Sequence of chain 25.E:
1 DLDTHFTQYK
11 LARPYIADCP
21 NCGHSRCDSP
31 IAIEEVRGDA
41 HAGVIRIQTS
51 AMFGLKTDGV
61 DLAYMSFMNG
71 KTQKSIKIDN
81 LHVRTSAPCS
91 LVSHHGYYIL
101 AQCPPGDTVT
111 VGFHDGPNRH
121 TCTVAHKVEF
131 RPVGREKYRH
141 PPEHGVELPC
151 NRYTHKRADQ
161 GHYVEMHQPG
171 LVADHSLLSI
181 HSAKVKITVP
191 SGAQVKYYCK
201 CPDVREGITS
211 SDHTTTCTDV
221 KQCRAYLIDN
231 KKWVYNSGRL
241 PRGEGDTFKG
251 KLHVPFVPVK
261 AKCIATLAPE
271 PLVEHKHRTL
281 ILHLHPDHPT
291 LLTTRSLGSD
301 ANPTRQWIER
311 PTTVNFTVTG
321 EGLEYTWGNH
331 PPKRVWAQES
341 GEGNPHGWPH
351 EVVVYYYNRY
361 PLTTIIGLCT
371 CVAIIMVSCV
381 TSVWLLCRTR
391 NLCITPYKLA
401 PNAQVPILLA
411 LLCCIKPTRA

Binding-site contacts:
Ligand atom C8 contacts residue ILE281 of chain 25.E at 4.5 Å (hydrophobic).
Ligand atom O5 contacts residue VAL314 of chain 25.E at 3.8 Å.
Ligand atom N2 contacts residue ASN315 of chain 25.E at 2.8 Å (h-bond).
Ligand atom C2 contacts residue ASN315 of chain 25.E at 2.5 Å.
Ligand atom C7 contacts residue ASN315 of chain 25.E at 3.3 Å.
Ligand atom C6 contacts residue ASN315 of chain 25.E at 4.5 Å.
Ligand atom O7 contacts residue ASN315 of chain 25.E at 4.2 Å.
Ligand atom C6 contacts residue THR313 of chain 25.E at 4.5 Å.
Ligand atom O5 contacts residue THR313 of chain 25.E at 4.3 Å.
Ligand atom C1 contacts residue VAL314 of chain 25.E at 4.4 Å (hydrophobic).
Ligand atom C5 contacts residue ASN315 of chain 25.E at 3.7 Å.
Ligand atom O5 contacts residue ASN315 of chain 25.E at 2.4 Å (h-bond).
Ligand atom C1 contacts residue ASN315 of chain 25.E at 1.4 Å.
Ligand atom C3 contacts residue ASN315 of chain 25.E at 3.8 Å.
Ligand atom C8 contacts residue ASN315 of chain 25.E at 3.5 Å.
Ligand atom C4 contacts residue ASN315 of chain 25.E at 4.3 Å.

A protein and the small-molecule ligand that binds it are described below.
Small molecule (SMILES): CC(=O)N[C@@H]1[C@@H](O)[C@H](O)[C@@H](CO)O[C@H]1O